Sequence of chain 1.P:
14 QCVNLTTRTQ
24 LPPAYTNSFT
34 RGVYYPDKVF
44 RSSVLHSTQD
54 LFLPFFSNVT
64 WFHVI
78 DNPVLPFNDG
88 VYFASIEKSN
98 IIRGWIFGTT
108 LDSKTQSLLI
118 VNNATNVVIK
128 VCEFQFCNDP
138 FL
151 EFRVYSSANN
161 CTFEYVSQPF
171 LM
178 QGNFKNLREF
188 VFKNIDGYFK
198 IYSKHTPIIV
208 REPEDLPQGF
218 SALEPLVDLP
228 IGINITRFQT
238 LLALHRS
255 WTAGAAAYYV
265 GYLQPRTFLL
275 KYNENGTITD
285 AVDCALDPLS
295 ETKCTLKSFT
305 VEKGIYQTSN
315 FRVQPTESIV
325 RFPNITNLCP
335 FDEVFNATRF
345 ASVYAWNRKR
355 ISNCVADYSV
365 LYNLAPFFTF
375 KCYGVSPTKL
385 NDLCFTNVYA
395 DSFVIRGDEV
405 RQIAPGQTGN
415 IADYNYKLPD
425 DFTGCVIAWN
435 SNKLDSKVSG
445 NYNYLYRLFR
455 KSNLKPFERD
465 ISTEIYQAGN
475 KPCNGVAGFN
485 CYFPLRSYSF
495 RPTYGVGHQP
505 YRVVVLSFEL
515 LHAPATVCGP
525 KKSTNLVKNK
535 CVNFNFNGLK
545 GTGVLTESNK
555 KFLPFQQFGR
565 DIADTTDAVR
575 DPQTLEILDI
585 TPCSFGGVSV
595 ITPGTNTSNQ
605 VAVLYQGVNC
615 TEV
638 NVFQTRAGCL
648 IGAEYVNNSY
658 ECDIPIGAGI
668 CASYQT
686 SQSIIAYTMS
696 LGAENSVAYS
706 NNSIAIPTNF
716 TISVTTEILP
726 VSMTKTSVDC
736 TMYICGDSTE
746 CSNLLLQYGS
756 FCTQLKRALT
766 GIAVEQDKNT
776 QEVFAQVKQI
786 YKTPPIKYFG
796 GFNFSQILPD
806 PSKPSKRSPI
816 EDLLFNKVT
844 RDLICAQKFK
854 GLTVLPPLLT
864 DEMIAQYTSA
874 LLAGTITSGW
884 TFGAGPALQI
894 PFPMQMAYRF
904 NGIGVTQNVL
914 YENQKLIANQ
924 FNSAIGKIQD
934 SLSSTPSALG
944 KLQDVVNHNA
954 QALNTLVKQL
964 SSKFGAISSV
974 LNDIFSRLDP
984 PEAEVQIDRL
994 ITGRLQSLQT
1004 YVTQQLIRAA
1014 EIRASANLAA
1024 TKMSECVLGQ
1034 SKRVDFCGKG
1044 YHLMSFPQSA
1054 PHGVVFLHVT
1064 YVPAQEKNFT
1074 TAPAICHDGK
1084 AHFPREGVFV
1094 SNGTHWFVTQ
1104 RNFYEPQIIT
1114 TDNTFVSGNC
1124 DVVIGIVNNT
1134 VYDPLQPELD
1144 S

Binding-site contacts:
Ligand atom C3 contacts residue ASN61 of chain 1.P at 3.8 Å.
Ligand atom O7 contacts residue ASN61 of chain 1.P at 3.5 Å (h-bond).
Ligand atom O5 contacts residue ASN61 of chain 1.P at 2.3 Å (h-bond).
Ligand atom C7 contacts residue ASN61 of chain 1.P at 3.3 Å.
Ligand atom C8 contacts residue ASN61 of chain 1.P at 3.7 Å.
Ligand atom C8 contacts residue ASN30 of chain 1.P at 3.4 Å.
Ligand atom C6 contacts residue TYR28 of chain 1.P at 4.3 Å (hydrophobic).
Ligand atom N2 contacts residue ASN61 of chain 1.P at 3.0 Å (h-bond).
Ligand atom C5 contacts residue ASN61 of chain 1.P at 3.6 Å.
Ligand atom C8 contacts residue SER60 of chain 1.P at 3.8 Å.
Ligand atom C4 contacts residue ASN61 of chain 1.P at 4.2 Å.
Ligand atom C1 contacts residue ASN61 of chain 1.P at 1.4 Å.
Ligand atom C5 contacts residue TYR28 of chain 1.P at 3.8 Å (hydrophobic).
Ligand atom C8 contacts residue THR29 of chain 1.P at 3.8 Å.
Ligand atom C1 contacts residue TYR28 of chain 1.P at 3.9 Å (hydrophobic).
Ligand atom C2 contacts residue ASN61 of chain 1.P at 2.5 Å.
Ligand atom O5 contacts residue TYR28 of chain 1.P at 3.8 Å.

The small molecule below binds the protein below.
Small molecule (SMILES): CC(=O)N[C@@H]1[C@@H](O)[C@H](O)[C@@H](CO)O[C@H]1O